The small molecule below binds the protein below.
Small molecule (SMILES): Nc1nc2c(ncn2[C@@H]2CN(C(=O)CCP(=O)(O)O)C[C@H]2OC[C@@H](O)P(=O)(O)O)c(=O)[nH]1

Binding-site contacts:
Ligand atom OAD contacts residue MG1 of chain 1.SA at 2.8 Å.
Ligand atom OAJ contacts residue THR154 of chain 1.K at 3.3 Å (h-bond).
Ligand atom OAD contacts residue ASP209 of chain 1.K at 2.8 Å (salt-bridge).
Ligand atom OAE contacts residue THR154 of chain 1.K at 2.7 Å (h-bond).
Ligand atom OAG contacts residue ARG117 of chain 1.K at 2.8 Å (salt-bridge).
Ligand atom O6 contacts residue LYS181 of chain 1.K at 2.9 Å (salt-bridge).
Ligand atom C6 contacts residue PHE202 of chain 1.K at 3.5 Å (hydrophobic).
Ligand atom CAU contacts residue MG1 of chain 1.SA at 3.0 Å.
Ligand atom OAF contacts residue THR157 of chain 1.K at 3.3 Å (h-bond).
Ligand atom C2 contacts residue VAL203 of chain 1.K at 3.2 Å (hydrophobic).
Ligand atom OAF contacts residue GLU149 of chain 1.K at 3.2 Å (salt-bridge).
Ligand atom OAI contacts residue THR154 of chain 1.K at 3.2 Å (h-bond).
Ligand atom PBF contacts residue THR157 of chain 1.K at 3.6 Å.
Ligand atom O6 contacts residue PHE202 of chain 1.K at 3.5 Å.
Ligand atom OAD contacts residue ARG215 of chain 1.K at 3.1 Å (salt-bridge).
Ligand atom O6 contacts residue ALA201 of chain 1.K at 3.5 Å (h-bond).
Ligand atom C5 contacts residue ILE151 of chain 1.K at 3.5 Å (hydrophobic).
Ligand atom N1 contacts residue VAL203 of chain 1.K at 3.0 Å (h-bond).
Ligand atom N2 contacts residue ASP209 of chain 1.K at 3.0 Å (salt-bridge).
Ligand atom OAE contacts residue ASP153 of chain 1.K at 3.2 Å.
Ligand atom OAG contacts residue ARG215 of chain 1.K at 3.2 Å (salt-bridge).
Ligand atom OAJ contacts residue GLY155 of chain 1.K at 2.7 Å (h-bond).
Ligand atom PBF contacts residue THR154 of chain 1.K at 3.3 Å.
Ligand atom OAB contacts residue MG1 of chain 1.SA at 2.1 Å.
Ligand atom OAH contacts residue MG1 of chain 1.RA at 3.3 Å.
Ligand atom CAZ contacts residue THR157 of chain 1.K at 3.4 Å.
Ligand atom N2 contacts residue PHE202 of chain 1.K at 3.5 Å.
Ligand atom N2 contacts residue VAL203 of chain 1.K at 2.5 Å (h-bond).
Ligand atom C2 contacts residue PHE202 of chain 1.K at 3.5 Å (hydrophobic).
Ligand atom OAJ contacts residue ASP153 of chain 1.K at 3.4 Å (salt-bridge).
Ligand atom CAM contacts residue ARG117 of chain 1.K at 3.5 Å.
Ligand atom N7 contacts residue ASP153 of chain 1.K at 3.6 Å.
Ligand atom NBC contacts residue MG1 of chain 1.SA at 3.6 Å.
Ligand atom N1 contacts residue PHE202 of chain 1.K at 3.3 Å.
Ligand atom O6 contacts residue VAL203 of chain 1.K at 3.6 Å.
Ligand atom OAI contacts residue THR157 of chain 1.K at 2.6 Å (h-bond).
Ligand atom OAG contacts residue LYS82 of chain 1.K at 3.0 Å (salt-bridge).
Ligand atom OAG contacts residue GLY83 of chain 1.K at 3.4 Å (h-bond).
Ligand atom CAP contacts residue MG1 of chain 1.SA at 3.4 Å.
Ligand atom OAI contacts residue LYS156 of chain 1.K at 3.4 Å (salt-bridge).

Sequence of chain 1.K:
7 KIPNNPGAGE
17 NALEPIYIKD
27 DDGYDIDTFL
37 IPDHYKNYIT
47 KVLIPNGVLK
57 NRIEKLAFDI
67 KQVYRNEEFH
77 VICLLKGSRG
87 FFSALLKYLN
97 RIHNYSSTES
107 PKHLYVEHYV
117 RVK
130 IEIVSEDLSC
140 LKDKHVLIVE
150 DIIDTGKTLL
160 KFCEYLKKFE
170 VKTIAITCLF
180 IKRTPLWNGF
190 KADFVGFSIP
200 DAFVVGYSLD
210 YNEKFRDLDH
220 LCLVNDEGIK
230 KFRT